Sequence of chain 2.A:
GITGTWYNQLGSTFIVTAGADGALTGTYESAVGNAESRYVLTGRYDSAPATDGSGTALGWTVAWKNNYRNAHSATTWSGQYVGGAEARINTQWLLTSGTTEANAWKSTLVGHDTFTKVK

Sequence of chain 1.B:
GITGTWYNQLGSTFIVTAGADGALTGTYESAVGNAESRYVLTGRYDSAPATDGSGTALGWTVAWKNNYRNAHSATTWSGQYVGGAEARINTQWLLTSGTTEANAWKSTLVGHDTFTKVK

Binding-site contacts:
Ligand atom NE2 contacts residue SER78 of chain 2.A at 3.1 Å (h-bond).
Ligand atom CB contacts residue TRP110 of chain 1.B at 3.5 Å (hydrophobic).
Ligand atom CB contacts residue TRP110 of chain 1.B at 3.9 Å (hydrophobic).
Ligand atom CB contacts residue TYR44 of chain 2.A at 3.9 Å (hydrophobic).
Ligand atom CG contacts residue TYR44 of chain 2.A at 3.4 Å (hydrophobic).
Ligand atom NE2 contacts residue LEU100 of chain 2.A at 3.7 Å.
Ligand atom O contacts residue SER17 of chain 2.A at 3.8 Å.
Ligand atom C contacts residue LEU15 of chain 2.A at 3.9 Å (hydrophobic).
Ligand atom CD2 contacts residue SER78 of chain 2.A at 4.1 Å.
Ligand atom N contacts residue SER17 of chain 2.A at 3.9 Å.
Ligand atom CD contacts residue ALA107 of chain 1.B at 4.0 Å (hydrophobic).
Ligand atom CA contacts residue SER17 of chain 2.A at 3.9 Å.
Ligand atom O contacts residue ASN39 of chain 2.A at 4.1 Å.
Ligand atom NE2 contacts residue ALA76 of chain 2.A at 4.0 Å.
Ligand atom CE1 contacts residue TRP69 of chain 2.A at 3.6 Å (hydrophobic).
Ligand atom CD contacts residue ARG74 of chain 2.A at 3.2 Å.
Ligand atom O contacts residue SER35 of chain 2.A at 3.9 Å.
Ligand atom CB contacts residue TRP69 of chain 2.A at 3.2 Å (hydrophobic).
Ligand atom CG contacts residue TRP110 of chain 1.B at 3.3 Å (hydrophobic).
Ligand atom CG contacts residue TRP69 of chain 2.A at 3.9 Å (hydrophobic).
Ligand atom OE1 contacts residue TRP98 of chain 2.A at 3.4 Å.
Ligand atom CD contacts residue THR80 of chain 2.A at 3.9 Å.
Ligand atom O contacts residue SER35 of chain 2.A at 3.6 Å.
Ligand atom NE2 contacts residue TRP69 of chain 2.A at 3.6 Å.
Ligand atom NE2 contacts residue THR80 of chain 2.A at 2.7 Å (h-bond).
Ligand atom OE1 contacts residue THR80 of chain 2.A at 3.9 Å.
Ligand atom CE1 contacts residue SER78 of chain 2.A at 4.0 Å.
Ligand atom O contacts residue ARG74 of chain 2.A at 3.4 Å (salt-bridge).
Ligand atom N contacts residue ARG74 of chain 2.A at 4.0 Å.
Ligand atom CG contacts residue ARG74 of chain 2.A at 3.1 Å.
Ligand atom OE2 contacts residue ARG74 of chain 2.A at 3.1 Å (salt-bridge).
Ligand atom OE1 contacts residue TRP82 of chain 2.A at 4.0 Å.
Ligand atom O contacts residue LEU15 of chain 2.A at 3.5 Å (h-bond).
Ligand atom CE1 contacts residue LEU100 of chain 2.A at 3.8 Å (hydrophobic).
Ligand atom NE2 contacts residue LEU100 of chain 2.A at 4.0 Å.
Ligand atom CB contacts residue TRP110 of chain 1.B at 3.5 Å (hydrophobic).
Ligand atom SG contacts residue TRP110 of chain 1.B at 3.4 Å.
Ligand atom O contacts residue SER42 of chain 2.A at 4.1 Å.
Ligand atom CG contacts residue TRP110 of chain 1.B at 4.1 Å (hydrophobic).
Ligand atom NE2 contacts residue TRP69 of chain 2.A at 3.9 Å.

This small molecule binds to this protein.
Small molecule (SMILES): CSCC[C@@H]1NC(=O)CNC(=O)[C@@H]2CSSC[C@H](NC(=O)[C@@H](N)CCCN=C(N)N)C(=O)N[C@@H](CSSC[C@@H](C=O)NC(=O)[C@H](CCC(=O)O)NC(=O)[C@H](CCC(=O)O)NC(=O)[C@H](C)NC1=O)C(=O)N[C@@H](Cc1cnc[nH]1)C(=O)N1CCC[C@H]1C(=O)N[C@@H](CCC(N)=O)C(=O)N2